Sequence of chain 1.A:
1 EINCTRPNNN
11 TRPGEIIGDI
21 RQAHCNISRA

A protein and the small-molecule ligand that binds it are described below.
Small molecule (SMILES): CC(=O)N[C@H]1[C@H](O[C@H]2[C@H](O)[C@@H](NC(C)=O)CO[C@@H]2CO)O[C@H](CO)[C@@H](O[C@@H]2O[C@H](CO)[C@@H](O)[C@H](O[C@H]3O[C@H](CO)[C@@H](O)[C@H](O)[C@@H]3O[C@H]3O[C@H](CO)[C@@H](O)[C@H](O)[C@@H]3O[C@H]3O[C@H](CO)[C@@H](O)[C@H](O)[C@@H]3O)[C@@H]2O)[C@@H]1O

Sequence of chain 1.B:
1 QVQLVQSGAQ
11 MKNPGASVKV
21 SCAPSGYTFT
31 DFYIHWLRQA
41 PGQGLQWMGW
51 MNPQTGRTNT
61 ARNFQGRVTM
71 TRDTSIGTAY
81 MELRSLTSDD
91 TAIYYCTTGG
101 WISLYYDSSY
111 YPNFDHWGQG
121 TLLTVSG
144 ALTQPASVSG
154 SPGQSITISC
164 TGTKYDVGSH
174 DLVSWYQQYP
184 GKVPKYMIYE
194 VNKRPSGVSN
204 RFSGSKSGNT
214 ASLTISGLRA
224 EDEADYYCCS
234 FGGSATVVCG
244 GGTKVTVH

Binding-site contacts:
Ligand atom C8 contacts residue TYR105 of chain 1.B at 3.4 Å (hydrophobic).
Ligand atom O3 contacts residue TYR189 of chain 1.B at 2.7 Å (h-bond).
Ligand atom C2 contacts residue TYR192 of chain 1.B at 3.4 Å (hydrophobic).
Ligand atom C8 contacts residue SER103 of chain 1.B at 3.1 Å.
Ligand atom O2 contacts residue SER199 of chain 1.B at 3.0 Å (h-bond).
Ligand atom O6 contacts residue MAN1 of chain 1.E at 2.7 Å.
Ligand atom O3 contacts residue SER199 of chain 1.B at 3.4 Å (h-bond).
Ligand atom O6 contacts residue PRO198 of chain 1.B at 3.6 Å.
Ligand atom N2 contacts residue HIS24 of chain 1.A at 3.3 Å.
Ligand atom C2 contacts residue MAN3 of chain 1.E at 3.6 Å.
Ligand atom C4 contacts residue ASP115 of chain 1.B at 3.5 Å.
Ligand atom C4 contacts residue GLU193 of chain 1.B at 3.5 Å.
Ligand atom C1 contacts residue ASP115 of chain 1.B at 3.6 Å.
Ligand atom O3 contacts residue MAN3 of chain 1.E at 3.6 Å.
Ligand atom O4 contacts residue ASP115 of chain 1.B at 2.9 Å (salt-bridge).
Ligand atom O4 contacts residue ASN113 of chain 1.B at 3.7 Å.
Ligand atom C1 contacts residue ASN26 of chain 1.A at 2.9 Å.
Ligand atom C6 contacts residue GLU193 of chain 1.B at 3.4 Å.
Ligand atom O3 contacts residue TRP101 of chain 1.B at 3.3 Å.
Ligand atom O2 contacts residue ASP115 of chain 1.B at 3.7 Å.
Ligand atom O6 contacts residue SER199 of chain 1.B at 3.4 Å (h-bond).
Ligand atom O5 contacts residue ASN26 of chain 1.A at 3.2 Å (h-bond).
Ligand atom C8 contacts residue THR5 of chain 1.A at 3.6 Å.
Ligand atom O3 contacts residue TYR192 of chain 1.B at 2.7 Å (h-bond).
Ligand atom C1 contacts residue TYR192 of chain 1.B at 3.6 Å (hydrophobic).
Ligand atom O2 contacts residue TYR192 of chain 1.B at 3.2 Å (h-bond).
Ligand atom O5 contacts residue TYR106 of chain 1.B at 3.6 Å.
Ligand atom O5 contacts residue MAN3 of chain 1.E at 3.7 Å.
Ligand atom C6 contacts residue MAN1 of chain 1.E at 3.5 Å.
Ligand atom O6 contacts residue ARG197 of chain 1.B at 2.7 Å (salt-bridge).
Ligand atom C3 contacts residue TYR105 of chain 1.B at 3.7 Å (hydrophobic).
Ligand atom C3 contacts residue ASP115 of chain 1.B at 3.6 Å.
Ligand atom O4 contacts residue LYS196 of chain 1.B at 2.9 Å (salt-bridge).
Ligand atom O3 contacts residue ASP115 of chain 1.B at 2.8 Å (salt-bridge).
Ligand atom O4 contacts residue GLU193 of chain 1.B at 2.6 Å (salt-bridge).
Ligand atom O6 contacts residue TRP101 of chain 1.B at 3.2 Å.
Ligand atom O6 contacts residue TYR111 of chain 1.B at 3.4 Å.
Ligand atom C6 contacts residue ARG197 of chain 1.B at 3.7 Å.
Ligand atom O6 contacts residue GLU193 of chain 1.B at 2.7 Å (salt-bridge).
Ligand atom O4 contacts residue MAN3 of chain 1.E at 3.3 Å (h-bond).